Sequence of chain 1.C:
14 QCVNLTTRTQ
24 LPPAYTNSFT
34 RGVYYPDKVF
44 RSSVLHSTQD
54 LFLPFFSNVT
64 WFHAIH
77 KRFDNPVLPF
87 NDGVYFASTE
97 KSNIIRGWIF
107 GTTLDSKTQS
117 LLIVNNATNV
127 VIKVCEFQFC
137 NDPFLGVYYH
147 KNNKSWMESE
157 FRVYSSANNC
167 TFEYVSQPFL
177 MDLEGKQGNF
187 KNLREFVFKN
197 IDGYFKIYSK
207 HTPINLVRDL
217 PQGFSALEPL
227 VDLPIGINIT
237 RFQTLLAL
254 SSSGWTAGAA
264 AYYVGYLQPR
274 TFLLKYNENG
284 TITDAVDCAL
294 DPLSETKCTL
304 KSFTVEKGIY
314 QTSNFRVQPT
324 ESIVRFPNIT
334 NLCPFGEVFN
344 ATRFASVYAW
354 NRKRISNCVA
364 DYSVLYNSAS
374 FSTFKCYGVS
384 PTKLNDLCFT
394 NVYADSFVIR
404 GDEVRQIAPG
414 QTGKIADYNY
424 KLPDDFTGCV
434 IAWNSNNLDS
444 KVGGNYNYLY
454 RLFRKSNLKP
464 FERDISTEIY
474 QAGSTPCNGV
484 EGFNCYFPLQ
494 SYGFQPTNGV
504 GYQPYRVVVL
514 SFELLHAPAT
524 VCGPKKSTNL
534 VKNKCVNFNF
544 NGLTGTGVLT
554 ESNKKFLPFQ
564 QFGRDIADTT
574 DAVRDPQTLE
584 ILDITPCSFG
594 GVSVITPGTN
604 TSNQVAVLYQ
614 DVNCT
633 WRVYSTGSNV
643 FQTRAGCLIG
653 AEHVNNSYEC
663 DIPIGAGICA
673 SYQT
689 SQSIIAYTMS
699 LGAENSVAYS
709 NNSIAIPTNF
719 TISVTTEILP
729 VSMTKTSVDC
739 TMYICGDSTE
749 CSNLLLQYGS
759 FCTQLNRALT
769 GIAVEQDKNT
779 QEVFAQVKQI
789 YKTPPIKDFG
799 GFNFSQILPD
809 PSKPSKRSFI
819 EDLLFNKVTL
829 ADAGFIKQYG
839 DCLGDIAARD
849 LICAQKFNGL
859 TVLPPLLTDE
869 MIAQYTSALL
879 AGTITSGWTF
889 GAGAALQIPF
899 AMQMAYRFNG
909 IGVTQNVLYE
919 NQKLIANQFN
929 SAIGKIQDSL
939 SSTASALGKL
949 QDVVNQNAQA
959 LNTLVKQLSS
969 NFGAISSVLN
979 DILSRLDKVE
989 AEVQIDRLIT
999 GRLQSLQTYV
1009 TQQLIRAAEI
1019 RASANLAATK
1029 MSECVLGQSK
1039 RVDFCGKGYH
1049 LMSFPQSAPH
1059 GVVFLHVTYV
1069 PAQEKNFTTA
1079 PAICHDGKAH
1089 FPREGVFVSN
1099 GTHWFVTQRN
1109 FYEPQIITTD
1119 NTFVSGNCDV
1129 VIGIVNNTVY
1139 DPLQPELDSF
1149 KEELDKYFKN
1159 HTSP

Binding-site contacts:
Ligand atom C1 contacts residue ASN343 of chain 1.C at 1.5 Å.
Ligand atom C5 contacts residue ASN343 of chain 1.C at 3.7 Å.
Ligand atom O7 contacts residue ASN343 of chain 1.C at 2.9 Å (h-bond).
Ligand atom O3 contacts residue ASN370 of chain 1.C at 4.3 Å.
Ligand atom C8 contacts residue LEU368 of chain 1.C at 3.7 Å (hydrophobic).
Ligand atom C3 contacts residue ASN343 of chain 1.C at 3.8 Å.
Ligand atom C4 contacts residue ASN343 of chain 1.C at 4.2 Å.
Ligand atom C2 contacts residue ASN343 of chain 1.C at 2.5 Å.
Ligand atom C7 contacts residue SER371 of chain 1.C at 3.8 Å.
Ligand atom C3 contacts residue SER371 of chain 1.C at 3.5 Å.
Ligand atom N2 contacts residue ASN343 of chain 1.C at 2.9 Å (h-bond).
Ligand atom O7 contacts residue GLY339 of chain 1.C at 3.6 Å.
Ligand atom O3 contacts residue SER371 of chain 1.C at 3.3 Å (h-bond).
Ligand atom O5 contacts residue ASN343 of chain 1.C at 2.4 Å (h-bond).
Ligand atom N2 contacts residue SER371 of chain 1.C at 3.0 Å (h-bond).
Ligand atom C8 contacts residue SER371 of chain 1.C at 3.7 Å.
Ligand atom C8 contacts residue ASN343 of chain 1.C at 4.3 Å.
Ligand atom C7 contacts residue ASN343 of chain 1.C at 3.1 Å.
Ligand atom C7 contacts residue GLY339 of chain 1.C at 4.5 Å.
Ligand atom C2 contacts residue SER371 of chain 1.C at 3.9 Å.

The small molecule below binds the protein below.
Small molecule (SMILES): CC(=O)N[C@@H]1[C@@H](O)[C@H](O)[C@@H](CO)O[C@H]1O